A protein and the small-molecule ligand that binds it are described below.
Small molecule (SMILES): O=C1c2c(O)cc(O)cc2O[C@H](c2ccc(O)c(O)c2)[C@H]1O

Sequence of chain 1.D:
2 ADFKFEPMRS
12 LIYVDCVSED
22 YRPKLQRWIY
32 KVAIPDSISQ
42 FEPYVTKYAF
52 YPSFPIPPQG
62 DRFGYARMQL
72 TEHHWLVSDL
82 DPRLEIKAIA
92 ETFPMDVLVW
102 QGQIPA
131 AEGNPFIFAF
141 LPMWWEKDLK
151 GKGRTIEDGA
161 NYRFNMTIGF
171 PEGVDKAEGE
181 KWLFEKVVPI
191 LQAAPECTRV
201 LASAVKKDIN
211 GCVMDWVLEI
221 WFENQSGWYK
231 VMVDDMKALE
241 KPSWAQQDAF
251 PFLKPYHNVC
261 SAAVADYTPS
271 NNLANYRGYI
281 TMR

Binding-site contacts:
Ligand atom O27 contacts residue SER38 of chain 1.D at 2.7 Å (h-bond).
Ligand atom O12 contacts residue DQH1 of chain 1.KA at 3.1 Å (h-bond).
Ligand atom O24 contacts residue ASP80 of chain 1.D at 2.4 Å (salt-bridge).
Ligand atom C17 contacts residue ASP80 of chain 1.D at 3.3 Å.
Ligand atom O30 contacts residue PHE51 of chain 1.D at 3.6 Å.
Ligand atom O23 contacts residue GLN41 of chain 1.D at 3.4 Å (h-bond).
Ligand atom C1 contacts residue TRP29 of chain 1.D at 3.8 Å (hydrophobic).
Ligand atom O13 contacts residue PHE51 of chain 1.D at 3.2 Å.
Ligand atom O24 contacts residue DQH1 of chain 1.KA at 3.5 Å.
Ligand atom C19 contacts residue DQH1 of chain 1.KA at 3.4 Å.
Ligand atom O27 contacts residue TYR49 of chain 1.D at 3.0 Å.
Ligand atom O30 contacts residue THR72 of chain 1.D at 3.0 Å (h-bond).
Ligand atom O27 contacts residue HIS74 of chain 1.D at 2.8 Å (h-bond).
Ligand atom O13 contacts residue THR72 of chain 1.D at 3.6 Å.
Ligand atom O23 contacts residue DQH1 of chain 1.KA at 2.5 Å (h-bond).
Ligand atom C4 contacts residue DQH1 of chain 1.KA at 3.8 Å.
Ligand atom C17 contacts residue DQH1 of chain 1.KA at 3.4 Å.
Ligand atom C18 contacts residue DQH1 of chain 1.KA at 3.1 Å.
Ligand atom C2 contacts residue THR72 of chain 1.D at 3.7 Å.
Ligand atom O27 contacts residue PHE42 of chain 1.D at 3.8 Å.
Ligand atom O29 contacts residue PHE136 of chain 1.D at 3.2 Å.
Ligand atom C11 contacts residue HIS74 of chain 1.D at 3.6 Å.
Ligand atom C10 contacts residue HIS74 of chain 1.D at 3.8 Å.
Ligand atom C5 contacts residue DQH1 of chain 1.KA at 3.4 Å.
Ligand atom O13 contacts residue TYR49 of chain 1.D at 2.6 Å (h-bond).
Ligand atom C16 contacts residue PHE138 of chain 1.D at 3.7 Å (hydrophobic).
Ligand atom C5 contacts residue PHE136 of chain 1.D at 3.8 Å (hydrophobic).
Ligand atom C9 contacts residue TYR49 of chain 1.D at 3.5 Å (hydrophobic).
Ligand atom C9 contacts residue THR72 of chain 1.D at 3.7 Å.
Ligand atom C16 contacts residue ASP80 of chain 1.D at 3.5 Å.
Ligand atom C19 contacts residue SER38 of chain 1.D at 3.8 Å.
Ligand atom O30 contacts residue GLN70 of chain 1.D at 3.6 Å.
Ligand atom C14 contacts residue HIS74 of chain 1.D at 3.7 Å.
Ligand atom C6 contacts residue GLN102 of chain 1.D at 3.7 Å.
Ligand atom C1 contacts residue GLN102 of chain 1.D at 3.8 Å.
Ligand atom C10 contacts residue SER38 of chain 1.D at 3.1 Å.
Ligand atom O29 contacts residue GLN102 of chain 1.D at 2.7 Å (h-bond).
Ligand atom C17 contacts residue TRP76 of chain 1.D at 3.8 Å (hydrophobic).
Ligand atom O24 contacts residue TRP76 of chain 1.D at 3.7 Å.
Ligand atom C10 contacts residue TYR49 of chain 1.D at 3.6 Å (hydrophobic).